Sequence of chain 2.D:
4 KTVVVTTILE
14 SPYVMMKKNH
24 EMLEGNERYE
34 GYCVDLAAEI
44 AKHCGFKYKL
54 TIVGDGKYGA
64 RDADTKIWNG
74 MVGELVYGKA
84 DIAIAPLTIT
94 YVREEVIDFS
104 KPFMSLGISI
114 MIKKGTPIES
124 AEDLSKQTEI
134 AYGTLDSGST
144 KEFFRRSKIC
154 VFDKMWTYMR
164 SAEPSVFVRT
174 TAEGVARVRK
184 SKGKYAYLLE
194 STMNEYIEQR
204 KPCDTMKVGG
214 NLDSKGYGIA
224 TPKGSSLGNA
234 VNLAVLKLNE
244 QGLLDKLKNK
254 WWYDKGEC

The protein below binds the small molecule below.
Small molecule (SMILES): O=C1N=c2cc([N+](=O)[O-])c([N+](=O)[O-])cc2=NC1=O

Binding-site contacts:
Ligand atom C6 contacts residue TYR220 of chain 2.D at 3.3 Å (hydrophobic).
Ligand atom N2 contacts residue TYR61 of chain 2.D at 3.5 Å.
Ligand atom O5 contacts residue MET196 of chain 2.D at 3.0 Å.
Ligand atom O3 contacts residue GLU193 of chain 2.D at 3.7 Å.
Ligand atom C5 contacts residue TYR61 of chain 2.D at 4.0 Å (hydrophobic).
Ligand atom N4 contacts residue TYR220 of chain 2.D at 3.0 Å (h-bond).
Ligand atom O2 contacts residue LEU90 of chain 2.D at 3.2 Å.
Ligand atom O1 contacts residue TYR61 of chain 2.D at 3.5 Å.
Ligand atom O2 contacts residue TYR61 of chain 2.D at 3.7 Å.
Ligand atom O6 contacts residue TYR16 of chain 2.D at 3.0 Å.
Ligand atom C1 contacts residue ARG96 of chain 2.D at 3.8 Å.
Ligand atom O6 contacts residue TYR61 of chain 2.D at 4.0 Å.
Ligand atom C6 contacts residue TYR61 of chain 2.D at 3.6 Å (hydrophobic).
Ligand atom O4 contacts residue GLU193 of chain 2.D at 3.4 Å.
Ligand atom N2 contacts residue PRO89 of chain 2.D at 3.0 Å (h-bond).
Ligand atom C8 contacts residue TYR61 of chain 2.D at 3.8 Å (hydrophobic).
Ligand atom N1 contacts residue TYR61 of chain 2.D at 3.6 Å.
Ligand atom O4 contacts residue MET196 of chain 2.D at 3.5 Å.
Ligand atom O6 contacts residue PRO89 of chain 2.D at 3.5 Å.
Ligand atom N2 contacts residue THR91 of chain 2.D at 3.4 Å.
Ligand atom O2 contacts residue ARG96 of chain 2.D at 2.5 Å (salt-bridge).
Ligand atom O4 contacts residue TYR220 of chain 2.D at 3.2 Å (h-bond).
Ligand atom O1 contacts residue ARG96 of chain 2.D at 2.9 Å (salt-bridge).
Ligand atom O2 contacts residue THR91 of chain 2.D at 3.0 Å (h-bond).
Ligand atom C6 contacts residue PRO89 of chain 2.D at 3.2 Å (hydrophobic).
Ligand atom C2 contacts residue ARG96 of chain 2.D at 3.8 Å.
Ligand atom C2 contacts residue TYR61 of chain 2.D at 3.5 Å (hydrophobic).
Ligand atom C1 contacts residue TYR61 of chain 2.D at 3.5 Å (hydrophobic).
Ligand atom C8 contacts residue TYR220 of chain 2.D at 3.5 Å (hydrophobic).
Ligand atom O6 contacts residue TYR220 of chain 2.D at 3.0 Å (h-bond).
Ligand atom C5 contacts residue GLU193 of chain 2.D at 3.8 Å.
Ligand atom O4 contacts residue THR195 of chain 2.D at 3.4 Å (h-bond).
Ligand atom O3 contacts residue THR174 of chain 2.D at 3.9 Å.
Ligand atom C8 contacts residue GLU193 of chain 2.D at 3.9 Å.
Ligand atom C4 contacts residue TYR61 of chain 2.D at 3.6 Å (hydrophobic).
Ligand atom C7 contacts residue GLU193 of chain 2.D at 3.6 Å.
Ligand atom N3 contacts residue GLU193 of chain 2.D at 3.5 Å.
Ligand atom C3 contacts residue TYR61 of chain 2.D at 3.6 Å (hydrophobic).
Ligand atom C4 contacts residue PRO89 of chain 2.D at 3.5 Å (hydrophobic).
Ligand atom C2 contacts residue THR91 of chain 2.D at 3.5 Å.